Binding-site contacts:
Ligand atom O7 contacts residue PHE58 of chain 1.C at 3.3 Å.
Ligand atom C4 contacts residue ARG168 of chain 1.C at 4.2 Å.
Ligand atom C3 contacts residue ARG168 of chain 1.C at 3.9 Å.
Ligand atom C8 contacts residue LEU171 of chain 1.C at 3.8 Å (hydrophobic).
Ligand atom C1 contacts residue GLY172 of chain 1.C at 4.4 Å.
Ligand atom C2 contacts residue ASN57 of chain 1.C at 2.5 Å.
Ligand atom C1 contacts residue LEU171 of chain 1.C at 4.4 Å (hydrophobic).
Ligand atom O5 contacts residue ASN57 of chain 1.C at 2.4 Å (h-bond).
Ligand atom N2 contacts residue ASN57 of chain 1.C at 2.9 Å (h-bond).
Ligand atom O4 contacts residue ARG168 of chain 1.C at 3.6 Å.
Ligand atom C6 contacts residue LEU171 of chain 1.C at 3.8 Å (hydrophobic).
Ligand atom C4 contacts residue ASN57 of chain 1.C at 4.3 Å.
Ligand atom C8 contacts residue ARG168 of chain 1.C at 3.9 Å.
Ligand atom C6 contacts residue LEU171 of chain 1.C at 3.8 Å (hydrophobic).
Ligand atom O5 contacts residue LEU171 of chain 1.C at 3.9 Å.
Ligand atom O5 contacts residue ARG168 of chain 1.C at 4.1 Å.
Ligand atom C8 contacts residue ILE110 of chain 1.C at 4.4 Å (hydrophobic).
Ligand atom C8 contacts residue PHE58 of chain 1.C at 4.2 Å (hydrophobic).
Ligand atom C8 contacts residue PRO167 of chain 1.C at 3.8 Å (hydrophobic).
Ligand atom C5 contacts residue ASN57 of chain 1.C at 3.7 Å.
Ligand atom C1 contacts residue ASN57 of chain 1.C at 1.4 Å.
Ligand atom C1 contacts residue ARG168 of chain 1.C at 4.2 Å.
Ligand atom O3 contacts residue ARG168 of chain 1.C at 4.5 Å.
Ligand atom C3 contacts residue ASN57 of chain 1.C at 3.8 Å.
Ligand atom C8 contacts residue GLU62 of chain 1.C at 4.2 Å.
Ligand atom C7 contacts residue ASN57 of chain 1.C at 3.6 Å.
Ligand atom O5 contacts residue GLY172 of chain 1.C at 4.1 Å.
Ligand atom C7 contacts residue ARG168 of chain 1.C at 3.7 Å.
Ligand atom C7 contacts residue PHE58 of chain 1.C at 4.2 Å (hydrophobic).
Ligand atom C6 contacts residue ARG168 of chain 1.C at 4.4 Å.
Ligand atom C8 contacts residue ASN57 of chain 1.C at 3.6 Å.
Ligand atom C6 contacts residue ASN175 of chain 1.C at 3.7 Å.
Ligand atom C5 contacts residue ARG168 of chain 1.C at 3.8 Å.
Ligand atom O7 contacts residue ARG168 of chain 1.C at 2.8 Å (salt-bridge).
Ligand atom O7 contacts residue ASN57 of chain 1.C at 3.5 Å (h-bond).

This small molecule binds to this protein.
Small molecule (SMILES): CC(=O)N[C@H]1[C@H](O[C@H]2[C@H](O)[C@@H](NC(C)=O)CO[C@@H]2CO[C@@H]2O[C@@H](C)[C@@H](O)[C@@H](O)[C@@H]2O)O[C@H](CO)[C@@H](O)[C@@H]1O

Sequence of chain 1.C:
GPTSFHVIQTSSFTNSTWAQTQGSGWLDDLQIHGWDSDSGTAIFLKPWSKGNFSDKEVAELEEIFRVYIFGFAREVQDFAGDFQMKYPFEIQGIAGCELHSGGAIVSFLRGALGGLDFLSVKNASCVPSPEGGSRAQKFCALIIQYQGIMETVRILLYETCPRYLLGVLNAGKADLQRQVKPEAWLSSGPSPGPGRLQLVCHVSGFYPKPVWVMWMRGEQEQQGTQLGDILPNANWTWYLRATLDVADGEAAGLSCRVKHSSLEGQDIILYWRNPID